A protein and the small-molecule ligand that binds it are described below.
Small molecule (SMILES): CC(=O)N[C@@H]1[C@@H](O)[C@H](O)[C@@H](CO)O[C@H]1O

Binding-site contacts:
Ligand atom C8 contacts residue TYR90 of chain 4.E at 3.6 Å (hydrophobic).
Ligand atom C5 contacts residue THR120 of chain 4.E at 4.5 Å.
Ligand atom O7 contacts residue ASP67 of chain 4.E at 4.3 Å.
Ligand atom C1 contacts residue SER66 of chain 4.E at 4.4 Å.
Ligand atom O6 contacts residue PHE119 of chain 4.E at 3.2 Å (h-bond).
Ligand atom O6 contacts residue THR120 of chain 4.E at 3.5 Å (h-bond).
Ligand atom C5 contacts residue ASN118 of chain 4.E at 3.6 Å.
Ligand atom O7 contacts residue SER66 of chain 4.E at 3.6 Å.
Ligand atom N2 contacts residue TYR90 of chain 4.E at 4.2 Å.
Ligand atom O7 contacts residue ASN118 of chain 4.E at 3.4 Å (h-bond).
Ligand atom N2 contacts residue ASN118 of chain 4.E at 2.9 Å (h-bond).
Ligand atom C8 contacts residue ASP67 of chain 4.E at 4.0 Å.
Ligand atom C7 contacts residue ASP67 of chain 4.E at 4.3 Å.
Ligand atom C2 contacts residue ASN118 of chain 4.E at 2.5 Å.
Ligand atom C4 contacts residue ASN118 of chain 4.E at 4.2 Å.
Ligand atom O5 contacts residue ASN118 of chain 4.E at 2.4 Å (h-bond).
Ligand atom O5 contacts residue THR120 of chain 4.E at 3.7 Å.
Ligand atom C3 contacts residue ASN118 of chain 4.E at 3.8 Å.
Ligand atom C8 contacts residue ASN118 of chain 4.E at 4.3 Å.
Ligand atom C1 contacts residue ASN118 of chain 4.E at 1.4 Å.
Ligand atom C6 contacts residue THR120 of chain 4.E at 4.0 Å.
Ligand atom C7 contacts residue ASN118 of chain 4.E at 3.3 Å.
Ligand atom O6 contacts residue ASN118 of chain 4.E at 4.1 Å.
Ligand atom C7 contacts residue TYR90 of chain 4.E at 4.2 Å (hydrophobic).
Ligand atom O6 contacts residue THR89 of chain 4.E at 3.8 Å.
Ligand atom O5 contacts residue SER66 of chain 4.E at 4.3 Å.

Sequence of chain 4.E:
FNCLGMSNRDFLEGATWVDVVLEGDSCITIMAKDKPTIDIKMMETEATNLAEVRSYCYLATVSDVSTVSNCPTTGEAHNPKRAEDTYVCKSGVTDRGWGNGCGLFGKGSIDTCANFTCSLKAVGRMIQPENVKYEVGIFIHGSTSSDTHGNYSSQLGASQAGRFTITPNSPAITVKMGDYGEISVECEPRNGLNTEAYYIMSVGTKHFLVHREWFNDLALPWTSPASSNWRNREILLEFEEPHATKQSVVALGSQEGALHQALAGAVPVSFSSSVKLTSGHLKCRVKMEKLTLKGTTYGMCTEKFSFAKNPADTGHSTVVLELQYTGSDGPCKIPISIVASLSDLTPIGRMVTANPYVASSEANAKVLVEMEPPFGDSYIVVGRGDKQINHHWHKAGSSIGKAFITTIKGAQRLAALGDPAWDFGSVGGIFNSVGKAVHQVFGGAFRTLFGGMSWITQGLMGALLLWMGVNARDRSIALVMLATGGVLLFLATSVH